Sequence of chain 1.D:
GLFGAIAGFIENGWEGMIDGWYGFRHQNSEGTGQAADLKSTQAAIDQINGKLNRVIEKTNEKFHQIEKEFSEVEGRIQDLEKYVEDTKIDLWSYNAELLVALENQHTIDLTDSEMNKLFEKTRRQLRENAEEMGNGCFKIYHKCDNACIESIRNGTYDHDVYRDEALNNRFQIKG

Binding-site contacts:
Ligand atom O5 contacts residue ASN154 of chain 1.D at 2.4 Å (h-bond).
Ligand atom O6 contacts residue GLU150 of chain 1.D at 3.6 Å.
Ligand atom O5 contacts residue THR156 of chain 1.D at 4.3 Å.
Ligand atom O7 contacts residue ASN154 of chain 1.D at 3.0 Å (h-bond).
Ligand atom C8 contacts residue THR156 of chain 1.D at 4.2 Å.
Ligand atom O7 contacts residue GLU150 of chain 1.D at 4.3 Å.
Ligand atom C5 contacts residue ASN154 of chain 1.D at 3.7 Å.
Ligand atom C2 contacts residue GLU150 of chain 1.D at 4.3 Å.
Ligand atom O5 contacts residue SER151 of chain 1.D at 3.8 Å.
Ligand atom C2 contacts residue THR156 of chain 1.D at 4.3 Å.
Ligand atom C1 contacts residue GLU150 of chain 1.D at 3.7 Å.
Ligand atom O5 contacts residue GLU150 of chain 1.D at 3.5 Å (salt-bridge).
Ligand atom C4 contacts residue ASN154 of chain 1.D at 4.2 Å.
Ligand atom C7 contacts residue ASN154 of chain 1.D at 3.1 Å.
Ligand atom C6 contacts residue GLU150 of chain 1.D at 3.8 Å.
Ligand atom C3 contacts residue ASN154 of chain 1.D at 3.7 Å.
Ligand atom C1 contacts residue ASN154 of chain 1.D at 1.4 Å.
Ligand atom C1 contacts residue SER151 of chain 1.D at 4.1 Å.
Ligand atom C2 contacts residue ASN154 of chain 1.D at 2.4 Å.
Ligand atom C8 contacts residue ASN154 of chain 1.D at 4.4 Å.
Ligand atom C7 contacts residue THR156 of chain 1.D at 4.4 Å.
Ligand atom N2 contacts residue ASN154 of chain 1.D at 2.9 Å (h-bond).
Ligand atom C6 contacts residue ALA147 of chain 1.D at 3.8 Å (hydrophobic).
Ligand atom N2 contacts residue THR156 of chain 1.D at 3.9 Å.
Ligand atom C1 contacts residue THR156 of chain 1.D at 3.5 Å.
Ligand atom C5 contacts residue ALA147 of chain 1.D at 4.4 Å (hydrophobic).

This protein binds this small molecule.
Small molecule (SMILES): CC(=O)N[C@@H]1[C@@H](O)[C@H](O)[C@@H](CO)O[C@H]1O